Sequence of chain 1.C:
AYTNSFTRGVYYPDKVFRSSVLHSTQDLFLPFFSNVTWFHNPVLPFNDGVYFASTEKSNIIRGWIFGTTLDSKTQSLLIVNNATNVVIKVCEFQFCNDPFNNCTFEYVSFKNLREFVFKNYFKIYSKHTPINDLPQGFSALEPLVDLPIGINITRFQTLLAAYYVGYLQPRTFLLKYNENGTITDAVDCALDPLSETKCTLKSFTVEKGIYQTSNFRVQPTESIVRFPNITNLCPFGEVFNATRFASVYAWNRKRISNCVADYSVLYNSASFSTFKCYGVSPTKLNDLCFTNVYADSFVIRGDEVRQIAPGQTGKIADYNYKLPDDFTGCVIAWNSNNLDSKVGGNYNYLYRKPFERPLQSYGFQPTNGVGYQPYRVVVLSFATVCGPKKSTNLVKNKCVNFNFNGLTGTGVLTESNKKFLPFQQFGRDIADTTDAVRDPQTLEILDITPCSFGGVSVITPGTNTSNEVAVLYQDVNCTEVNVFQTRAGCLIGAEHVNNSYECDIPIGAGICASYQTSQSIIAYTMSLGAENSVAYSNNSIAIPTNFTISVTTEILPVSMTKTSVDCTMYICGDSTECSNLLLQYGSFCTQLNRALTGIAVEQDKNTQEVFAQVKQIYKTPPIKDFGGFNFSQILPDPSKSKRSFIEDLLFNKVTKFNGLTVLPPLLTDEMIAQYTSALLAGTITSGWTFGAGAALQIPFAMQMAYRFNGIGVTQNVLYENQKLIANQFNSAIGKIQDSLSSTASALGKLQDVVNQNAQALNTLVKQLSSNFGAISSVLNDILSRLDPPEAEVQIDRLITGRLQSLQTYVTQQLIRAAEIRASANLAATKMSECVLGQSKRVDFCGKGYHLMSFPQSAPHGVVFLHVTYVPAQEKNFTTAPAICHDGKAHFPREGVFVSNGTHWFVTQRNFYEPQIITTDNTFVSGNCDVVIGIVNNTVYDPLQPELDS

Binding-site contacts:
Ligand atom O7 contacts residue THR555 of chain 1.C at 4.3 Å.
Ligand atom C3 contacts residue ASN305 of chain 1.C at 3.8 Å.
Ligand atom N2 contacts residue ASN305 of chain 1.C at 3.0 Å (h-bond).
Ligand atom C1 contacts residue GLN554 of chain 1.C at 4.0 Å.
Ligand atom O7 contacts residue ASN305 of chain 1.C at 3.2 Å (h-bond).
Ligand atom C2 contacts residue ASN305 of chain 1.C at 2.5 Å.
Ligand atom O5 contacts residue ASN305 of chain 1.C at 2.3 Å (h-bond).
Ligand atom C5 contacts residue ASN305 of chain 1.C at 3.7 Å.
Ligand atom C1 contacts residue ASN305 of chain 1.C at 1.4 Å.
Ligand atom C3 contacts residue GLN554 of chain 1.C at 3.6 Å.
Ligand atom C4 contacts residue ASN305 of chain 1.C at 4.2 Å.
Ligand atom C8 contacts residue LEU556 of chain 1.C at 4.1 Å (hydrophobic).
Ligand atom C7 contacts residue ASN305 of chain 1.C at 3.2 Å.
Ligand atom C8 contacts residue GLN554 of chain 1.C at 3.8 Å.
Ligand atom C7 contacts residue GLN554 of chain 1.C at 3.8 Å.
Ligand atom C2 contacts residue GLN554 of chain 1.C at 3.7 Å.
Ligand atom N2 contacts residue GLN554 of chain 1.C at 2.9 Å (h-bond).
Ligand atom C8 contacts residue PRO553 of chain 1.C at 4.0 Å (hydrophobic).
Ligand atom C8 contacts residue ASN305 of chain 1.C at 3.7 Å.
Ligand atom O3 contacts residue GLN554 of chain 1.C at 4.2 Å.

A small-molecule ligand and the protein it binds are described below.
Small molecule (SMILES): CC(=O)N[C@H]1[C@H](O[C@H]2[C@H](O)[C@@H](NC(C)=O)CO[C@@H]2CO)O[C@H](CO)[C@@H](O[C@@H]2O[C@H](CO)[C@@H](O)[C@H](O)[C@@H]2O)[C@@H]1O